Sequence of chain 3.B:
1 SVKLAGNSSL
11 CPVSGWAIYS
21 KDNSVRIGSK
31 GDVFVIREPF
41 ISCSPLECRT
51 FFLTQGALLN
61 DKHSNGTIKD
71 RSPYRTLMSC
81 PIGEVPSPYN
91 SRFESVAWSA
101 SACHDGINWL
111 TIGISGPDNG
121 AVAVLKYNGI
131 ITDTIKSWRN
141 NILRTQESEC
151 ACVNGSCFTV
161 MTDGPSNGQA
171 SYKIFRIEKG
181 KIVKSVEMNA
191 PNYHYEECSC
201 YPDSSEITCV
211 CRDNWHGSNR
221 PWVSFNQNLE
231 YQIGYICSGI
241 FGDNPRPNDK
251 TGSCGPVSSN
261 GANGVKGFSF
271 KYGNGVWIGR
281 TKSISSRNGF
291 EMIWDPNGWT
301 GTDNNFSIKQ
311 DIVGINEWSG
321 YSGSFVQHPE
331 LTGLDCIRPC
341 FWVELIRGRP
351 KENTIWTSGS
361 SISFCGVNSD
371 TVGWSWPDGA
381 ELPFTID

Binding-site contacts:
Ligand atom C1 contacts residue ASN7 of chain 3.B at 1.4 Å.
Ligand atom O7 contacts residue ASN7 of chain 3.B at 3.3 Å (h-bond).
Ligand atom N2 contacts residue ASN7 of chain 3.B at 2.6 Å (h-bond).
Ligand atom O5 contacts residue ASN7 of chain 3.B at 2.4 Å (h-bond).
Ligand atom C2 contacts residue ASN7 of chain 3.B at 2.4 Å.
Ligand atom O5 contacts residue ALA5 of chain 3.B at 4.1 Å.
Ligand atom C4 contacts residue ASN7 of chain 3.B at 4.3 Å.
Ligand atom C1 contacts residue ALA5 of chain 3.B at 4.4 Å (hydrophobic).
Ligand atom C5 contacts residue ASN7 of chain 3.B at 3.7 Å.
Ligand atom C3 contacts residue ASN7 of chain 3.B at 3.7 Å.
Ligand atom C7 contacts residue ASN7 of chain 3.B at 3.1 Å.
Ligand atom C8 contacts residue ASN7 of chain 3.B at 3.8 Å.

This small molecule binds to this protein.
Small molecule (SMILES): CC(=O)N[C@@H]1[C@@H](O)[C@H](O)[C@@H](CO)O[C@H]1O